Sequence of chain 1.A:
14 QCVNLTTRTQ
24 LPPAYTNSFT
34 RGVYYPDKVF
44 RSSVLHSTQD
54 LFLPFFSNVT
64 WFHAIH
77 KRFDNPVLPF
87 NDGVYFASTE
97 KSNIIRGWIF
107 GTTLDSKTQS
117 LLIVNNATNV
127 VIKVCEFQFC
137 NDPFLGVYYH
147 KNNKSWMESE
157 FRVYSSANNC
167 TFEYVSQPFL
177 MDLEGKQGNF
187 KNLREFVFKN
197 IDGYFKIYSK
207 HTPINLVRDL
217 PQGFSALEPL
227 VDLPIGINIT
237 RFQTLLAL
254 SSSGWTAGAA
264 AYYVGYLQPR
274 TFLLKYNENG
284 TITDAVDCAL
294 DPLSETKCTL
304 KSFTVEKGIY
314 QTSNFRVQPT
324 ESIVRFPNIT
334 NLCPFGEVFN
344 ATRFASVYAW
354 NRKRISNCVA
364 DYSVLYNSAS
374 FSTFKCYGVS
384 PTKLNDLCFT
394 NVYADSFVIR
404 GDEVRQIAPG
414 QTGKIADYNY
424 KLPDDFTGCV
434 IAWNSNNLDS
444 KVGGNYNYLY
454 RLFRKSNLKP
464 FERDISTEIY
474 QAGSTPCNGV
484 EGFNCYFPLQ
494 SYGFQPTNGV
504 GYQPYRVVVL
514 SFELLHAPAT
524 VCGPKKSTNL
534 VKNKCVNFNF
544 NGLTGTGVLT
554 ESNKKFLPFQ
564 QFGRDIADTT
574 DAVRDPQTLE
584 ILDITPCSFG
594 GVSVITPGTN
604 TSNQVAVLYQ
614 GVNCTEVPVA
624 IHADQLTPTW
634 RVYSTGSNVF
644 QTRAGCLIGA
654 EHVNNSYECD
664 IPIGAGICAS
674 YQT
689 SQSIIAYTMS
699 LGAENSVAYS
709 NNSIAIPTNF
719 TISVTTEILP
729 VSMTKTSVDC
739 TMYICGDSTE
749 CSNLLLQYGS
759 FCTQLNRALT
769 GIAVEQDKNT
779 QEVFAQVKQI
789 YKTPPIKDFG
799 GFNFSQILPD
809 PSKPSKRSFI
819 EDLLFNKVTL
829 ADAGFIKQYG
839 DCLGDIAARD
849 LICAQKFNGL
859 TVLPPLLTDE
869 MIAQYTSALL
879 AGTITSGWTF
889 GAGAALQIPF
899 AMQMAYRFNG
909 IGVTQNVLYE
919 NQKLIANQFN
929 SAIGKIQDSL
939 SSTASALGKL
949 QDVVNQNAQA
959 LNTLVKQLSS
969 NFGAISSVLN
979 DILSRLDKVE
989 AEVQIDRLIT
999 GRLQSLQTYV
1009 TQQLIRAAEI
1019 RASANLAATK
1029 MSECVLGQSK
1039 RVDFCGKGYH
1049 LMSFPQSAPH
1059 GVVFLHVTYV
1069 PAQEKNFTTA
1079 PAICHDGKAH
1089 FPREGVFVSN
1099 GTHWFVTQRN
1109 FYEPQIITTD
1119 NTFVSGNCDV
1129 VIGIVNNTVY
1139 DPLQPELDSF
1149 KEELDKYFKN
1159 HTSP

Binding-site contacts:
Ligand atom C8 contacts residue GLU169 of chain 1.A at 3.9 Å.
Ligand atom C3 contacts residue ASN125 of chain 1.A at 3.6 Å.
Ligand atom C7 contacts residue ASN122 of chain 1.A at 3.6 Å.
Ligand atom N2 contacts residue ASN122 of chain 1.A at 3.1 Å (h-bond).
Ligand atom C7 contacts residue THR124 of chain 1.A at 4.0 Å.
Ligand atom C4 contacts residue ASN125 of chain 1.A at 4.3 Å.
Ligand atom O6 contacts residue VAL127 of chain 1.A at 4.0 Å.
Ligand atom C1 contacts residue ASN122 of chain 1.A at 1.4 Å.
Ligand atom C2 contacts residue ASN122 of chain 1.A at 2.6 Å.
Ligand atom O7 contacts residue ASN122 of chain 1.A at 3.8 Å.
Ligand atom O5 contacts residue ASN125 of chain 1.A at 3.5 Å (h-bond).
Ligand atom C1 contacts residue ASN125 of chain 1.A at 3.1 Å.
Ligand atom O5 contacts residue ASN122 of chain 1.A at 2.2 Å (h-bond).
Ligand atom C8 contacts residue ALA123 of chain 1.A at 3.5 Å (hydrophobic).
Ligand atom C7 contacts residue GLU154 of chain 1.A at 4.4 Å.
Ligand atom O4 contacts residue ASN125 of chain 1.A at 4.3 Å.
Ligand atom C3 contacts residue ASN122 of chain 1.A at 3.8 Å.
Ligand atom C5 contacts residue ASN122 of chain 1.A at 3.5 Å.
Ligand atom C5 contacts residue ASN125 of chain 1.A at 3.5 Å.
Ligand atom C8 contacts residue THR124 of chain 1.A at 3.0 Å.
Ligand atom N2 contacts residue ASN125 of chain 1.A at 4.1 Å.
Ligand atom N2 contacts residue THR124 of chain 1.A at 3.8 Å.
Ligand atom O7 contacts residue GLU154 of chain 1.A at 3.9 Å.
Ligand atom C7 contacts residue ALA123 of chain 1.A at 4.3 Å (hydrophobic).
Ligand atom C2 contacts residue ASN125 of chain 1.A at 4.1 Å.
Ligand atom C4 contacts residue ASN122 of chain 1.A at 4.2 Å.

A protein and the small-molecule ligand that binds it are described below.
Small molecule (SMILES): CC(=O)N[C@H]1[C@H](O[C@H]2[C@H](O)[C@@H](NC(C)=O)CO[C@@H]2CO)O[C@H](CO)[C@@H](O[C@H]2O[C@H](CO)[C@@H](O)[C@H](O)[C@@H]2O)[C@@H]1O